Sequence of chain 1.A:
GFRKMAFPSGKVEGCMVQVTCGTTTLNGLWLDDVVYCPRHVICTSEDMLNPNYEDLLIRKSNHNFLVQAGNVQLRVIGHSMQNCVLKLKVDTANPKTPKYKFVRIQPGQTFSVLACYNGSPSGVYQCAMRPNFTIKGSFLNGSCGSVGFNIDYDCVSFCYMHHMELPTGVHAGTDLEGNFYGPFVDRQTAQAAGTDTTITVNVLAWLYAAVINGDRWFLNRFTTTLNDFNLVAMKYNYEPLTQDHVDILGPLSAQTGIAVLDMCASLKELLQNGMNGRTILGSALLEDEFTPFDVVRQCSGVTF

Binding-site contacts:
Ligand atom CAE contacts residue GLU168 of chain 1.A at 3.8 Å.
Ligand atom C contacts residue CYS147 of chain 1.A at 1.7 Å (hydrophobic).
Ligand atom O20 contacts residue GLN191 of chain 1.A at 3.4 Å.
Ligand atom O28 contacts residue MET167 of chain 1.A at 3.5 Å.
Ligand atom CZ contacts residue ASP189 of chain 1.A at 3.4 Å.
Ligand atom C21 contacts residue GLU168 of chain 1.A at 3.3 Å.
Ligand atom CE2 contacts residue ARG190 of chain 1.A at 3.7 Å.
Ligand atom CE2 contacts residue GLN191 of chain 1.A at 3.7 Å.
Ligand atom O contacts residue CYS147 of chain 1.A at 2.6 Å (h-bond).
Ligand atom N contacts residue HIS166 of chain 1.A at 3.1 Å (h-bond).
Ligand atom CD1 contacts residue HIS43 of chain 1.A at 3.6 Å.
Ligand atom OAD contacts residue GLU168 of chain 1.A at 3.6 Å.
Ligand atom NAH contacts residue GLU168 of chain 1.A at 2.9 Å (salt-bridge).
Ligand atom CZ contacts residue GLN191 of chain 1.A at 3.7 Å.
Ligand atom CD1 contacts residue ASN144 of chain 1.A at 3.3 Å.
Ligand atom CB contacts residue HIS43 of chain 1.A at 3.7 Å.
Ligand atom CAE contacts residue ASN144 of chain 1.A at 3.6 Å.
Ligand atom CB contacts residue CYS147 of chain 1.A at 3.2 Å (hydrophobic).
Ligand atom CA contacts residue CYS147 of chain 1.A at 2.7 Å (hydrophobic).
Ligand atom CA contacts residue GLN191 of chain 1.A at 3.7 Å.
Ligand atom CB contacts residue GLN191 of chain 1.A at 3.6 Å.
Ligand atom CA contacts residue HIS166 of chain 1.A at 3.7 Å.
Ligand atom CZ contacts residue TYR56 of chain 1.A at 3.7 Å (hydrophobic).
Ligand atom CD2 contacts residue GLU168 of chain 1.A at 3.6 Å.
Ligand atom O contacts residue GLY145 of chain 1.A at 3.3 Å (h-bond).
Ligand atom N contacts residue GLN191 of chain 1.A at 2.8 Å (h-bond).
Ligand atom O28 contacts residue GLU168 of chain 1.A at 3.1 Å (salt-bridge).
Ligand atom CD1 contacts residue MET51 of chain 1.A at 3.8 Å (hydrophobic).
Ligand atom CG contacts residue GLN191 of chain 1.A at 3.7 Å.
Ligand atom CE2 contacts residue ASP189 of chain 1.A at 3.6 Å.
Ligand atom CD2 contacts residue HIS165 of chain 1.A at 3.7 Å.
Ligand atom OAD contacts residue HIS165 of chain 1.A at 2.7 Å (h-bond).
Ligand atom OAD contacts residue HIS174 of chain 1.A at 3.4 Å.
Ligand atom OAD contacts residue PHE142 of chain 1.A at 3.6 Å.
Ligand atom CE1 contacts residue HIS43 of chain 1.A at 3.7 Å.
Ligand atom N contacts residue CYS147 of chain 1.A at 3.0 Å (h-bond).
Ligand atom O contacts residue SER146 of chain 1.A at 3.3 Å (h-bond).
Ligand atom C19 contacts residue GLN191 of chain 1.A at 3.6 Å.
Ligand atom CG contacts residue HIS43 of chain 1.A at 3.8 Å.
Ligand atom NAH contacts residue PHE142 of chain 1.A at 3.3 Å (h-bond).

The small molecule below binds the protein below.
Small molecule (SMILES): O=C[C@H](C[C@@H]1CCNC1=O)NC(=O)[C@H](Cc1ccccc1)NC(=O)OCc1ccccc1